Binding-site contacts:
Ligand atom C2 contacts residue NAG1 of chain 1.Y at 3.8 Å.
Ligand atom C1 contacts residue NAG1 of chain 1.Y at 3.1 Å.
Ligand atom C3 contacts residue NAG1 of chain 1.Y at 3.9 Å.
Ligand atom C4 contacts residue NAG1 of chain 1.Y at 4.3 Å.
Ligand atom C5 contacts residue NAG1 of chain 1.Y at 3.5 Å.
Ligand atom O1 contacts residue NAG1 of chain 1.Y at 3.6 Å.
Ligand atom O6 contacts residue NAG1 of chain 1.Y at 4.5 Å.
Ligand atom O5 contacts residue NAG1 of chain 1.Y at 3.6 Å (h-bond).

The small molecule below binds the protein below.
Small molecule (SMILES): OC[C@H]1O[C@@H](O)[C@@H](O)[C@@H](O)[C@@H]1O